The small molecule below binds the protein below.
Small molecule (SMILES): CN[C@@H]1C[C@H]2O[C@@](C)([C@@H]1OC)n1c3ccccc3c3c4c(c5c6ccccc6n2c5c31)C(=O)NC4

Sequence of chain 1.D:
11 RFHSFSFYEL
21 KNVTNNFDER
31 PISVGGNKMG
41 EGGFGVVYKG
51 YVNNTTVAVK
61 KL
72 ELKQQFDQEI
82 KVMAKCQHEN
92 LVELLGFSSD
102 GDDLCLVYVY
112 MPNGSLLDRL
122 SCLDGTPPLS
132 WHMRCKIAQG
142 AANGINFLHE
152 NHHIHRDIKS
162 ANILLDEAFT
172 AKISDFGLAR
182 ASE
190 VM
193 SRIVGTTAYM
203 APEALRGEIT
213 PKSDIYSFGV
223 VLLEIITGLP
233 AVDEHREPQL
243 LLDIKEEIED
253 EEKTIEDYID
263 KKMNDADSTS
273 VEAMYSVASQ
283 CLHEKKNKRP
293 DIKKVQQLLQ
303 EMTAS

Binding-site contacts:
Ligand atom C7 contacts residue LEU165 of chain 1.D at 3.5 Å (hydrophobic).
Ligand atom C27 contacts residue ALA162 of chain 1.D at 3.4 Å (hydrophobic).
Ligand atom C11 contacts residue LEU165 of chain 1.D at 3.9 Å (hydrophobic).
Ligand atom C23 contacts residue ALA162 of chain 1.D at 3.8 Å (hydrophobic).
Ligand atom C10 contacts residue LEU165 of chain 1.D at 3.5 Å (hydrophobic).
Ligand atom N1 contacts residue TYR109 of chain 1.D at 3.8 Å.
Ligand atom C8 contacts residue MET112 of chain 1.D at 3.8 Å (hydrophobic).
Ligand atom C26 contacts residue GLY42 of chain 1.D at 3.9 Å.
Ligand atom O4 contacts residue GLY40 of chain 1.D at 3.7 Å.
Ligand atom O5 contacts residue MET112 of chain 1.D at 2.8 Å (h-bond).
Ligand atom C17 contacts residue VAL47 of chain 1.D at 3.6 Å (hydrophobic).
Ligand atom N2 contacts residue VAL47 of chain 1.D at 3.6 Å.
Ligand atom C8 contacts residue VAL110 of chain 1.D at 3.7 Å (hydrophobic).
Ligand atom C9 contacts residue TYR109 of chain 1.D at 3.5 Å (hydrophobic).
Ligand atom C13 contacts residue TYR109 of chain 1.D at 3.5 Å (hydrophobic).
Ligand atom O5 contacts residue VAL110 of chain 1.D at 3.7 Å.
Ligand atom C8 contacts residue ALA58 of chain 1.D at 3.5 Å (hydrophobic).
Ligand atom C25 contacts residue MET39 of chain 1.D at 3.8 Å (hydrophobic).
Ligand atom N1 contacts residue ALA58 of chain 1.D at 3.4 Å.
Ligand atom C5 contacts residue LEU165 of chain 1.D at 3.9 Å (hydrophobic).
Ligand atom C28 contacts residue ALA162 of chain 1.D at 3.5 Å (hydrophobic).
Ligand atom C27 contacts residue ASN163 of chain 1.D at 3.4 Å.
Ligand atom C28 contacts residue ASN163 of chain 1.D at 3.6 Å.
Ligand atom C27 contacts residue SER175 of chain 1.D at 2.9 Å.
Ligand atom C14 contacts residue TYR109 of chain 1.D at 3.4 Å (hydrophobic).
Ligand atom C1 contacts residue MET39 of chain 1.D at 3.8 Å (hydrophobic).
Ligand atom O5 contacts residue ALA58 of chain 1.D at 3.9 Å.
Ligand atom C9 contacts residue VAL93 of chain 1.D at 3.8 Å (hydrophobic).
Ligand atom N4 contacts residue ALA162 of chain 1.D at 2.8 Å (h-bond).
Ligand atom C4 contacts residue MET112 of chain 1.D at 3.8 Å (hydrophobic).
Ligand atom C3 contacts residue GLY115 of chain 1.D at 3.6 Å.
Ligand atom N1 contacts residue VAL110 of chain 1.D at 2.8 Å (h-bond).
Ligand atom C26 contacts residue VAL47 of chain 1.D at 3.8 Å (hydrophobic).
Ligand atom O6 contacts residue ALA162 of chain 1.D at 3.4 Å (h-bond).
Ligand atom C6 contacts residue LEU165 of chain 1.D at 3.8 Å (hydrophobic).
Ligand atom C2 contacts residue GLY115 of chain 1.D at 3.8 Å.
Ligand atom C26 contacts residue GLU41 of chain 1.D at 3.4 Å.
Ligand atom C15 contacts residue LYS60 of chain 1.D at 3.8 Å.
Ligand atom C9 contacts residue ALA58 of chain 1.D at 3.8 Å (hydrophobic).
Ligand atom O5 contacts residue TYR111 of chain 1.D at 3.6 Å.